This protein binds this small molecule.
Small molecule (SMILES): CCC[C@H](NC[C@@H](O)[C@H](CC(C)C)NC(=O)[C@H](Cc1cccs1)NC(=O)[C@@H](NC(=O)[C@@H](N)CCC(=O)O)[C@@H](C)CC)C(=O)O

Binding-site contacts:
Ligand atom C21 contacts residue GLY234 of chain 1.A at 3.1 Å.
Ligand atom OE1 contacts residue ASN237 of chain 1.A at 3.2 Å (h-bond).
Ligand atom N contacts residue GLY15 of chain 1.A at 3.6 Å (h-bond).
Ligand atom CA2 contacts residue GLY234 of chain 1.A at 3.5 Å.
Ligand atom CE1 contacts residue GLN77 of chain 1.A at 3.5 Å.
Ligand atom C20 contacts residue ASP232 of chain 1.A at 3.1 Å.
Ligand atom C28 contacts residue TYR202 of chain 1.A at 3.2 Å (hydrophobic).
Ligand atom C25 contacts residue ASP232 of chain 1.A at 3.7 Å.
Ligand atom O6 contacts residue ASP36 of chain 1.A at 2.5 Å (salt-bridge).
Ligand atom O contacts residue THR236 of chain 1.A at 2.9 Å (h-bond).
Ligand atom N contacts residue THR235 of chain 1.A at 3.6 Å.
Ligand atom OXT contacts residue THR76 of chain 1.A at 3.1 Å (h-bond).
Ligand atom CD1 contacts residue GLY17 of chain 1.A at 3.6 Å.
Ligand atom CB contacts residue THR76 of chain 1.A at 3.5 Å.
Ligand atom CD contacts residue GLN77 of chain 1.A at 3.4 Å.
Ligand atom C28 contacts residue GLY38 of chain 1.A at 3.1 Å.
Ligand atom N5 contacts residue ASP232 of chain 1.A at 3.3 Å (salt-bridge).
Ligand atom N contacts residue GLY234 of chain 1.A at 2.9 Å (h-bond).
Ligand atom CA contacts residue GLY15 of chain 1.A at 2.8 Å.
Ligand atom C20 contacts residue THR235 of chain 1.A at 3.4 Å.
Ligand atom CG1 contacts residue THR236 of chain 1.A at 3.2 Å.
Ligand atom O6 contacts residue GLY38 of chain 1.A at 3.5 Å (h-bond).
Ligand atom O contacts residue GLN77 of chain 1.A at 3.4 Å (h-bond).
Ligand atom CA contacts residue THR236 of chain 1.A at 3.6 Å.
Ligand atom CB contacts residue GLN77 of chain 1.A at 3.7 Å.
Ligand atom CG1 contacts residue GLY234 of chain 1.A at 3.2 Å.
Ligand atom C25 contacts residue ASP36 of chain 1.A at 3.6 Å.
Ligand atom CG2 contacts residue ILE114 of chain 1.A at 3.3 Å (hydrophobic).
Ligand atom C contacts residue GLY15 of chain 1.A at 3.2 Å.
Ligand atom O contacts residue TYR75 of chain 1.A at 3.5 Å.
Ligand atom N contacts residue THR236 of chain 1.A at 3.1 Å (h-bond).
Ligand atom O contacts residue THR76 of chain 1.A at 3.2 Å (h-bond).
Ligand atom CD1 contacts residue GLY234 of chain 1.A at 3.3 Å.
Ligand atom N contacts residue GLY15 of chain 1.A at 2.3 Å (h-bond).
Ligand atom CB contacts residue GLY234 of chain 1.A at 3.6 Å.
Ligand atom O contacts residue TYR202 of chain 1.A at 3.0 Å.
Ligand atom O6 contacts residue TYR75 of chain 1.A at 3.5 Å.
Ligand atom N5 contacts residue GLY38 of chain 1.A at 3.0 Å (h-bond).
Ligand atom O contacts residue THR235 of chain 1.A at 3.4 Å.
Ligand atom C24 contacts residue GLN77 of chain 1.A at 3.3 Å.

Sequence of chain 1.A:
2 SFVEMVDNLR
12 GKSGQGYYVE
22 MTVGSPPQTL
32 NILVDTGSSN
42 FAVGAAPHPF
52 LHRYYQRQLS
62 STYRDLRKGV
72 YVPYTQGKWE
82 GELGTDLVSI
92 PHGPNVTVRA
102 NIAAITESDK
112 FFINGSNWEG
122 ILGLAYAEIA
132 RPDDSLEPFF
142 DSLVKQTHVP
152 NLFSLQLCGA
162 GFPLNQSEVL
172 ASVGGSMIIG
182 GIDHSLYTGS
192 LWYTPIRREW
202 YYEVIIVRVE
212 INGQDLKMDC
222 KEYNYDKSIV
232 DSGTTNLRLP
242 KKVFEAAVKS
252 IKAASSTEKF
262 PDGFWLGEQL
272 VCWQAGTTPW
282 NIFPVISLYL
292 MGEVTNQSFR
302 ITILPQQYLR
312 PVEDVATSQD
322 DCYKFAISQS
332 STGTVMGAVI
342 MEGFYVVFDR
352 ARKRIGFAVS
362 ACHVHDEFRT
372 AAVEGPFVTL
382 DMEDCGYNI